Binding-site contacts:
Ligand atom C5 contacts residue ASN313 of chain 1.D at 4.2 Å.
Ligand atom O2 contacts residue MAN1 of chain 1.LA at 4.3 Å.
Ligand atom C4 contacts residue MAN1 of chain 1.LA at 3.6 Å.
Ligand atom C6 contacts residue ASN313 of chain 1.D at 3.9 Å.
Ligand atom O5 contacts residue NAG2 of chain 1.I at 2.5 Å (h-bond).
Ligand atom O5 contacts residue ILE311 of chain 1.D at 4.1 Å.
Ligand atom O3 contacts residue ASN313 of chain 1.D at 3.3 Å (h-bond).
Ligand atom O2 contacts residue GLU295 of chain 1.D at 3.8 Å.
Ligand atom O5 contacts residue PRO310 of chain 1.D at 4.0 Å.
Ligand atom C2 contacts residue LEU297 of chain 1.D at 3.9 Å (hydrophobic).
Ligand atom C6 contacts residue PRO310 of chain 1.D at 4.0 Å (hydrophobic).
Ligand atom C1 contacts residue PRO310 of chain 1.D at 3.8 Å (hydrophobic).
Ligand atom C2 contacts residue NAG2 of chain 1.I at 2.9 Å.
Ligand atom C3 contacts residue ASN313 of chain 1.D at 3.6 Å.
Ligand atom O4 contacts residue PRO310 of chain 1.D at 3.9 Å.
Ligand atom O5 contacts residue SER312 of chain 1.D at 4.0 Å.
Ligand atom C1 contacts residue NAG2 of chain 1.I at 2.2 Å.
Ligand atom C1 contacts residue LEU297 of chain 1.D at 4.3 Å (hydrophobic).
Ligand atom C2 contacts residue ASN313 of chain 1.D at 3.3 Å.
Ligand atom C1 contacts residue ILE311 of chain 1.D at 4.3 Å (hydrophobic).
Ligand atom C3 contacts residue NAG2 of chain 1.I at 4.2 Å.
Ligand atom C5 contacts residue ILE311 of chain 1.D at 3.6 Å (hydrophobic).
Ligand atom C5 contacts residue NAG2 of chain 1.I at 3.9 Å.
Ligand atom C6 contacts residue SER312 of chain 1.D at 3.6 Å.
Ligand atom O2 contacts residue ASN313 of chain 1.D at 3.8 Å.
Ligand atom O6 contacts residue ASN313 of chain 1.D at 3.5 Å (h-bond).
Ligand atom C1 contacts residue ASN313 of chain 1.D at 4.3 Å.
Ligand atom O5 contacts residue ASN313 of chain 1.D at 3.3 Å (h-bond).
Ligand atom O6 contacts residue SER312 of chain 1.D at 4.5 Å.
Ligand atom C6 contacts residue ILE311 of chain 1.D at 3.7 Å (hydrophobic).
Ligand atom O3 contacts residue MAN1 of chain 1.LA at 2.8 Å (h-bond).
Ligand atom C1 contacts residue ASN313 of chain 1.D at 4.1 Å.
Ligand atom O6 contacts residue PRO310 of chain 1.D at 4.2 Å.
Ligand atom O4 contacts residue MAN1 of chain 1.LA at 2.8 Å (h-bond).
Ligand atom O2 contacts residue LEU297 of chain 1.D at 3.3 Å.
Ligand atom C5 contacts residue SER312 of chain 1.D at 3.9 Å.
Ligand atom C3 contacts residue MAN1 of chain 1.LA at 3.7 Å.
Ligand atom O2 contacts residue NAG2 of chain 1.I at 2.7 Å (h-bond).

Sequence of chain 1.D:
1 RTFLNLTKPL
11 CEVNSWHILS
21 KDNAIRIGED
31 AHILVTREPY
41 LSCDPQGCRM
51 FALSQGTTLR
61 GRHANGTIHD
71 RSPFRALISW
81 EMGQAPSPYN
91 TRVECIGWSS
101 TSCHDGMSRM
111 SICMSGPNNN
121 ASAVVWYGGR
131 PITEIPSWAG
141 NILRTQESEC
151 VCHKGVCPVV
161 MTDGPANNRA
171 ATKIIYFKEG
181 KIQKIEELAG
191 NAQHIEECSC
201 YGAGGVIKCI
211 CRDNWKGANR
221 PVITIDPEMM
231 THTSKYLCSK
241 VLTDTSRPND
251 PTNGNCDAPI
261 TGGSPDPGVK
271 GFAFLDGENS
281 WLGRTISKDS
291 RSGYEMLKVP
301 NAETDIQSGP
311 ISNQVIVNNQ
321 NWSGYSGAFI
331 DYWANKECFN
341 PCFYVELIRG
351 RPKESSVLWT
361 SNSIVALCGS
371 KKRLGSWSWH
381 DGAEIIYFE

The small molecule below binds the protein below.
Small molecule (SMILES): OC[C@H]1O[C@H](OC[C@H]2OC[C@@H](O)[C@@H](O)[C@@H]2O)[C@@H](O)[C@@H](O)[C@@H]1O